Sequence of chain 1.A:
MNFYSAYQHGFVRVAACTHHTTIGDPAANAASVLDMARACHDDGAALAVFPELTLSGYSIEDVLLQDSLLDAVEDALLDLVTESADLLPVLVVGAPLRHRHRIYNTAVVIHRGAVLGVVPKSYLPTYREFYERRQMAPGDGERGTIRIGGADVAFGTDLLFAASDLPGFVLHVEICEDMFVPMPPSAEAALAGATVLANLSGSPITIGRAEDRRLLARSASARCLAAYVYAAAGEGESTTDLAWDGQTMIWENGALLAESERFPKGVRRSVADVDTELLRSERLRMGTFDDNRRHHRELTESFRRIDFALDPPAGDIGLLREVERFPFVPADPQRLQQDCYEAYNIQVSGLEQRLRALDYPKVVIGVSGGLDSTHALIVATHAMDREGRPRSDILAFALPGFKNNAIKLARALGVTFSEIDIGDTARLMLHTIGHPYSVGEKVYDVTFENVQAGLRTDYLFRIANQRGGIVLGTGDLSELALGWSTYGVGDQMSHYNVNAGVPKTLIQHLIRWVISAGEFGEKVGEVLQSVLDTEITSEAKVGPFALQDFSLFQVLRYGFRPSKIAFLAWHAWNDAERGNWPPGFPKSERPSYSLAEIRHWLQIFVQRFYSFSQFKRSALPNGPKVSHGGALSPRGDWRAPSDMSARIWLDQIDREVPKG

Binding-site contacts:
Ligand atom OE1 contacts residue ARG214 of chain 1.A at 4.2 Å.
Ligand atom CD contacts residue SER204 of chain 1.A at 3.8 Å.
Ligand atom OE1 contacts residue ARG210 of chain 1.A at 3.5 Å.
Ligand atom OE2 contacts residue CYS177 of chain 1.A at 3.3 Å (h-bond).
Ligand atom C contacts residue PHE131 of chain 1.A at 4.5 Å (hydrophobic).
Ligand atom OE2 contacts residue SER204 of chain 1.A at 4.3 Å.
Ligand atom N contacts residue PHE181 of chain 1.A at 4.2 Å.
Ligand atom OXT contacts residue ARG129 of chain 1.A at 4.5 Å.
Ligand atom OE1 contacts residue SER204 of chain 1.A at 2.8 Å (h-bond).
Ligand atom OE1 contacts residue PHE181 of chain 1.A at 3.7 Å.
Ligand atom N contacts residue MET287 of chain 2.A at 4.5 Å.
Ligand atom CB contacts residue PHE131 of chain 1.A at 4.1 Å (hydrophobic).
Ligand atom OE2 contacts residue PHE131 of chain 1.A at 3.9 Å.
Ligand atom C contacts residue ARG210 of chain 1.A at 3.6 Å.
Ligand atom CD contacts residue PHE181 of chain 1.A at 3.8 Å (hydrophobic).
Ligand atom OE2 contacts residue PHE181 of chain 1.A at 4.3 Å.
Ligand atom O contacts residue ARG210 of chain 1.A at 3.6 Å.
Ligand atom OE2 contacts residue GLU178 of chain 1.A at 4.3 Å.
Ligand atom CG contacts residue ARG210 of chain 1.A at 3.5 Å.
Ligand atom N contacts residue GLU178 of chain 1.A at 3.5 Å (salt-bridge).
Ligand atom CB contacts residue GLU178 of chain 1.A at 4.0 Å.
Ligand atom CD contacts residue ARG210 of chain 1.A at 3.9 Å.
Ligand atom CG contacts residue PHE181 of chain 1.A at 3.6 Å (hydrophobic).
Ligand atom OXT contacts residue ARG210 of chain 1.A at 3.3 Å (salt-bridge).
Ligand atom O contacts residue ARG129 of chain 1.A at 3.6 Å.
Ligand atom CA contacts residue GLU178 of chain 1.A at 4.4 Å.
Ligand atom N contacts residue TYR128 of chain 1.A at 2.9 Å (h-bond).
Ligand atom CB contacts residue TYR128 of chain 1.A at 4.3 Å (hydrophobic).
Ligand atom C contacts residue ARG129 of chain 1.A at 4.3 Å.
Ligand atom CA contacts residue TYR128 of chain 1.A at 3.9 Å (hydrophobic).
Ligand atom CA contacts residue PHE181 of chain 1.A at 4.5 Å (hydrophobic).
Ligand atom O contacts residue TYR128 of chain 1.A at 3.4 Å.
Ligand atom CB contacts residue ARG210 of chain 1.A at 4.2 Å.
Ligand atom OE1 contacts residue CYS177 of chain 1.A at 4.1 Å.
Ligand atom CD contacts residue CYS177 of chain 1.A at 4.0 Å (hydrophobic).
Ligand atom C contacts residue TYR128 of chain 1.A at 4.2 Å (hydrophobic).
Ligand atom CB contacts residue PHE181 of chain 1.A at 4.5 Å (hydrophobic).
Ligand atom O contacts residue PHE131 of chain 1.A at 3.8 Å.

Sequence of chain 2.A:
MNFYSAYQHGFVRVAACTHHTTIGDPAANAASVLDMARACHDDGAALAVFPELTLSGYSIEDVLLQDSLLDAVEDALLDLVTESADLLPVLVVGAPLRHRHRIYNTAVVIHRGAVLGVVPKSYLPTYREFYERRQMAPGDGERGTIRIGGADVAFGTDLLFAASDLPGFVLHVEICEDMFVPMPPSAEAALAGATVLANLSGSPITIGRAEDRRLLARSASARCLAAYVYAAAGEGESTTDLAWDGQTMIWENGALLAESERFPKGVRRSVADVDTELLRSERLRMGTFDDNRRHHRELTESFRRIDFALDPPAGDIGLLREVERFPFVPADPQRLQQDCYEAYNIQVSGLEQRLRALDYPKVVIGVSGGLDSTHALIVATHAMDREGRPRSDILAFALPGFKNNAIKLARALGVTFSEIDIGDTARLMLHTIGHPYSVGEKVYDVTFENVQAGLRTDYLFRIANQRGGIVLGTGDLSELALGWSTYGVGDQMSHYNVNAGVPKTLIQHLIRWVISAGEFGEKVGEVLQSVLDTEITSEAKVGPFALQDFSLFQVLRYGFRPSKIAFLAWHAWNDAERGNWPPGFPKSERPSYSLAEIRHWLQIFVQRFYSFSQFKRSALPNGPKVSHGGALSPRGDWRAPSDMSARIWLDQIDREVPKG

This small molecule binds to this protein.
Small molecule (SMILES): N[C@@H](CCC(=O)O)C(=O)O